Binding-site contacts:
Ligand atom N2 contacts residue ASN103 of chain 1.G at 3.0 Å (h-bond).
Ligand atom C5 contacts residue ASN103 of chain 1.G at 3.6 Å.
Ligand atom C8 contacts residue ASN103 of chain 1.G at 4.2 Å.
Ligand atom N2 contacts residue ILE108 of chain 1.G at 4.1 Å.
Ligand atom O6 contacts residue ASN103 of chain 1.G at 4.5 Å.
Ligand atom C7 contacts residue ASN103 of chain 1.G at 3.5 Å.
Ligand atom O6 contacts residue LYS117 of chain 1.G at 2.3 Å (salt-bridge).
Ligand atom C2 contacts residue ASN103 of chain 1.G at 2.5 Å.
Ligand atom O7 contacts residue ASN103 of chain 1.G at 3.4 Å.
Ligand atom C4 contacts residue ASN103 of chain 1.G at 4.2 Å.
Ligand atom O5 contacts residue ASN103 of chain 1.G at 2.3 Å (h-bond).
Ligand atom O5 contacts residue LYS117 of chain 1.G at 3.7 Å.
Ligand atom C2 contacts residue ILE108 of chain 1.G at 4.0 Å (hydrophobic).
Ligand atom C6 contacts residue LYS117 of chain 1.G at 3.3 Å.
Ligand atom C1 contacts residue ASN103 of chain 1.G at 1.4 Å.
Ligand atom C3 contacts residue ASN103 of chain 1.G at 3.8 Å.
Ligand atom C5 contacts residue LYS117 of chain 1.G at 3.9 Å.
Ligand atom O6 contacts residue ARG140 of chain 1.G at 4.4 Å.

A protein and the small-molecule ligand that binds it are described below.
Small molecule (SMILES): CC(=O)N[C@@H]1[C@@H](O)[C@H](O)[C@@H](CO)O[C@H]1O

Sequence of chain 1.G:
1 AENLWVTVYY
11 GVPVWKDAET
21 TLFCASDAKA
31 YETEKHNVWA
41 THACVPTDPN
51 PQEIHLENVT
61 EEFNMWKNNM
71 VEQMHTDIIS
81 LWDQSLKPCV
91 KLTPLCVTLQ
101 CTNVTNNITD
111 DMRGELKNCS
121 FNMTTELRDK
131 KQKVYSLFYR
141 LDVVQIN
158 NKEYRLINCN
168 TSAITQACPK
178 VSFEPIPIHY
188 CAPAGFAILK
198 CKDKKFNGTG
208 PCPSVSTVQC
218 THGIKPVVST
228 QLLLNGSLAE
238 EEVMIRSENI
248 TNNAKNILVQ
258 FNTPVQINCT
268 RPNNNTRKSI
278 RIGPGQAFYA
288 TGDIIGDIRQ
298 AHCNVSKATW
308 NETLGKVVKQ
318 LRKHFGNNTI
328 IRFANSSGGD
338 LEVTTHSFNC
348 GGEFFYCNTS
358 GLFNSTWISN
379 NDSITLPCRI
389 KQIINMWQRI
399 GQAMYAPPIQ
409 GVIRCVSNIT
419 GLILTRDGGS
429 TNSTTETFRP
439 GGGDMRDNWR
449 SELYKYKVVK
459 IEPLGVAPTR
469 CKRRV